Binding-site contacts:
Ligand atom S1 contacts residue PHE436 of chain 1.C at 3.5 Å.
Ligand atom C9 contacts residue TRP346 of chain 1.C at 3.4 Å (hydrophobic).
Ligand atom C2 contacts residue GLU188 of chain 1.C at 3.7 Å.
Ligand atom C6 contacts residue PHE436 of chain 1.C at 3.6 Å (hydrophobic).
Ligand atom O2 contacts residue HIS143 of chain 1.C at 3.3 Å (h-bond).
Ligand atom O2 contacts residue ASN187 of chain 1.C at 2.9 Å (h-bond).
Ligand atom C1 contacts residue GLU373 of chain 1.C at 3.2 Å.
Ligand atom C4 contacts residue GLU427 of chain 1.C at 3.5 Å.
Ligand atom C5 contacts residue TYR317 of chain 1.C at 3.4 Å (hydrophobic).
Ligand atom C8 contacts residue TYR317 of chain 1.C at 3.4 Å (hydrophobic).
Ligand atom C2 contacts residue GLU373 of chain 1.C at 3.3 Å.
Ligand atom C5 contacts residue GLU373 of chain 1.C at 3.6 Å.
Ligand atom S1 contacts residue TRP346 of chain 1.C at 3.5 Å.
Ligand atom O4 contacts residue GLN42 of chain 1.C at 3.0 Å (h-bond).
Ligand atom C12 contacts residue HIS320 of chain 1.C at 3.8 Å.
Ligand atom C4 contacts residue TRP428 of chain 1.C at 3.7 Å (hydrophobic).
Ligand atom O3 contacts residue TRP420 of chain 1.C at 3.7 Å.
Ligand atom S1 contacts residue TYR317 of chain 1.C at 3.5 Å.
Ligand atom C1 contacts residue GLU188 of chain 1.C at 3.4 Å.
Ligand atom O4 contacts residue TRP428 of chain 1.C at 3.8 Å.
Ligand atom O1 contacts residue GLU188 of chain 1.C at 2.6 Å (salt-bridge).
Ligand atom O2 contacts residue GLU188 of chain 1.C at 3.5 Å (salt-bridge).
Ligand atom C10 contacts residue TRP346 of chain 1.C at 3.4 Å (hydrophobic).
Ligand atom N1 contacts residue TYR317 of chain 1.C at 3.6 Å.
Ligand atom C3 contacts residue TRP420 of chain 1.C at 3.8 Å (hydrophobic).
Ligand atom N2 contacts residue TYR317 of chain 1.C at 3.5 Å.
Ligand atom O2 contacts residue GLU373 of chain 1.C at 2.8 Å (salt-bridge).
Ligand atom C6 contacts residue GLU427 of chain 1.C at 3.3 Å.
Ligand atom O4 contacts residue GLU427 of chain 1.C at 2.6 Å (salt-bridge).
Ligand atom O4 contacts residue TRP420 of chain 1.C at 3.0 Å (h-bond).
Ligand atom C14 contacts residue HIS320 of chain 1.C at 3.6 Å.
Ligand atom C11 contacts residue TRP346 of chain 1.C at 3.5 Å (hydrophobic).
Ligand atom C3 contacts residue GLU373 of chain 1.C at 3.4 Å.
Ligand atom C8 contacts residue TRP346 of chain 1.C at 3.5 Å (hydrophobic).
Ligand atom C7 contacts residue TYR317 of chain 1.C at 3.4 Å (hydrophobic).
Ligand atom N1 contacts residue GLU373 of chain 1.C at 3.4 Å (salt-bridge).
Ligand atom C12 contacts residue TRP346 of chain 1.C at 3.5 Å (hydrophobic).
Ligand atom O3 contacts residue TRP428 of chain 1.C at 2.9 Å (h-bond).
Ligand atom O3 contacts residue GLN42 of chain 1.C at 2.7 Å (h-bond).
Ligand atom O3 contacts residue HIS143 of chain 1.C at 2.9 Å (h-bond).

A protein and the small-molecule ligand that binds it are described below.
Small molecule (SMILES): CCCCCCCCN=C1SC[C@@H]2[C@@H](O)[C@H](O)[C@@H](O)[C@H](O)N12

Sequence of chain 1.C:
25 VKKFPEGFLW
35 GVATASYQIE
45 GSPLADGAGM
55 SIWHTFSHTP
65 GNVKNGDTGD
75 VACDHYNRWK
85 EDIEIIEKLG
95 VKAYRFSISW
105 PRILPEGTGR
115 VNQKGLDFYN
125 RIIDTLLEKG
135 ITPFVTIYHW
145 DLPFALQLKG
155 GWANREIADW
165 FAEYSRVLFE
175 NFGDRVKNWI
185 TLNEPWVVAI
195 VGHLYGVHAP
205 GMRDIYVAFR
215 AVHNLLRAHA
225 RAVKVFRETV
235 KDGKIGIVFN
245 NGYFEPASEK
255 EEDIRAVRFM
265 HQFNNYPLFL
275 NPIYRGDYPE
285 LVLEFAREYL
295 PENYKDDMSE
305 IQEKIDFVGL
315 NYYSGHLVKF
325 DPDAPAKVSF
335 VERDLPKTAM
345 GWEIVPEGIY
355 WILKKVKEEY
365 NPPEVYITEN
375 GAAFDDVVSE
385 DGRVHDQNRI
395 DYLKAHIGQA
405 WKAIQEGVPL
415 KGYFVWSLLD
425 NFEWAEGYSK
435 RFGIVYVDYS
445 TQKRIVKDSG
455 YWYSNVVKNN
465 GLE